Sequence of chain 59.A:
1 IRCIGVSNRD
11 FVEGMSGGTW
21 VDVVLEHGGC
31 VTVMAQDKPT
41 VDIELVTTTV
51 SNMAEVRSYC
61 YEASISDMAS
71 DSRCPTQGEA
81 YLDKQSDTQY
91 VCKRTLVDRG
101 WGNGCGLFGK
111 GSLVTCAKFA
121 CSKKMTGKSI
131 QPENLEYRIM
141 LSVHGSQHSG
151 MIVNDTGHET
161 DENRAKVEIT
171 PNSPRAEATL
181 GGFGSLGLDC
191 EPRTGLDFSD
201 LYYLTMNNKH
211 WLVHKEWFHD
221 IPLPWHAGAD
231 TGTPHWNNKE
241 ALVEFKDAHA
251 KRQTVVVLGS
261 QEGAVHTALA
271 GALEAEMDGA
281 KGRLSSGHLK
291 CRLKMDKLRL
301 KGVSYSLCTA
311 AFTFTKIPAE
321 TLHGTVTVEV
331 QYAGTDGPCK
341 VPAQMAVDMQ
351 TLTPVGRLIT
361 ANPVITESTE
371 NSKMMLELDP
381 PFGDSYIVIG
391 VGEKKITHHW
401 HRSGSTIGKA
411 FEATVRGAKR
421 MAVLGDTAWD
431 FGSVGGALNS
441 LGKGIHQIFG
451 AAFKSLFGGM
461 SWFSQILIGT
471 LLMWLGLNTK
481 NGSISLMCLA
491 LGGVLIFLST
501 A

Binding-site contacts:
Ligand atom O7 contacts residue VAL153 of chain 59.A at 2.8 Å (h-bond).
Ligand atom O5 contacts residue ASN154 of chain 59.A at 3.7 Å.
Ligand atom C1 contacts residue THR156 of chain 59.A at 4.1 Å.
Ligand atom O5 contacts residue THR156 of chain 59.A at 3.9 Å.
Ligand atom O7 contacts residue ASN154 of chain 59.A at 1.3 Å (h-bond).
Ligand atom C7 contacts residue VAL153 of chain 59.A at 4.0 Å (hydrophobic).
Ligand atom C8 contacts residue GLY150 of chain 59.A at 4.3 Å.
Ligand atom N2 contacts residue ASN154 of chain 59.A at 2.2 Å (h-bond).
Ligand atom C1 contacts residue ASN154 of chain 59.A at 2.6 Å.
Ligand atom C7 contacts residue ASN154 of chain 59.A at 1.9 Å.
Ligand atom C5 contacts residue THR156 of chain 59.A at 3.7 Å.
Ligand atom O7 contacts residue GLY150 of chain 59.A at 4.2 Å.
Ligand atom C3 contacts residue ASN154 of chain 59.A at 4.3 Å.
Ligand atom C8 contacts residue ASN154 of chain 59.A at 3.4 Å.
Ligand atom O7 contacts residue THR156 of chain 59.A at 4.2 Å.
Ligand atom C2 contacts residue ASN154 of chain 59.A at 2.9 Å.
Ligand atom C7 contacts residue GLY150 of chain 59.A at 4.5 Å.
Ligand atom C6 contacts residue THR156 of chain 59.A at 4.2 Å.

The protein below binds the small molecule below.
Small molecule (SMILES): CC(=O)N[C@H]1[C@H](O[C@H]2[C@H](O)[C@@H](NC(C)=O)CO[C@@H]2CO)O[C@H](CO)[C@@H](O)[C@@H]1O